This protein binds this small molecule.
Small molecule (SMILES): CC(=O)N[C@@H]1[C@@H](O[C@@H]2O[C@H](CO)[C@H](O)[C@H](O)[C@H]2O)[C@@H](O)[C@@H](CO)O[C@H]1O

Binding-site contacts:
Ligand atom C3 contacts residue TYR262 of chain 1.B at 4.5 Å (hydrophobic).
Ligand atom C4 contacts residue SIA1 of chain 1.E at 2.9 Å.
Ligand atom C6 contacts residue TYR262 of chain 1.B at 4.0 Å (hydrophobic).
Ligand atom C3 contacts residue SIA1 of chain 1.E at 2.0 Å.
Ligand atom C4 contacts residue TYR262 of chain 1.B at 3.7 Å (hydrophobic).
Ligand atom O3 contacts residue SIA1 of chain 1.E at 1.0 Å.
Ligand atom C5 contacts residue TYR262 of chain 1.B at 4.0 Å (hydrophobic).
Ligand atom C5 contacts residue SIA1 of chain 1.E at 4.1 Å.
Ligand atom O2 contacts residue SIA1 of chain 1.E at 3.1 Å (h-bond).
Ligand atom C2 contacts residue SIA1 of chain 1.E at 3.2 Å.
Ligand atom O4 contacts residue SIA1 of chain 1.E at 3.4 Å.

Sequence of chain 1.B:
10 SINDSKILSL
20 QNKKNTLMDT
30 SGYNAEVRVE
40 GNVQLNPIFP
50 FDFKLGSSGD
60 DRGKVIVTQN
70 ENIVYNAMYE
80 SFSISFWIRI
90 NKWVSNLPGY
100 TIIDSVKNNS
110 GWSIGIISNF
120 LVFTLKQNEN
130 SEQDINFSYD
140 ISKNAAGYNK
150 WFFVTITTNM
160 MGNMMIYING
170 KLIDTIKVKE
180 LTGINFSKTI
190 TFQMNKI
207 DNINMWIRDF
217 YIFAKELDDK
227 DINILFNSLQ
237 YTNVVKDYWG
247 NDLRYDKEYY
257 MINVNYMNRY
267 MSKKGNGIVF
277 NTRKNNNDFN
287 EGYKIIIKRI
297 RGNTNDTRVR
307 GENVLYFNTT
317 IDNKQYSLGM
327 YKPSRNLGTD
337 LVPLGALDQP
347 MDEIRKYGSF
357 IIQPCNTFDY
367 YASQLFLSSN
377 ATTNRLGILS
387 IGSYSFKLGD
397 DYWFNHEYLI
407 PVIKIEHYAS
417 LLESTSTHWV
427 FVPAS